Binding-site contacts:
Ligand atom N1 contacts residue ASN73 of chain 1.C at 4.2 Å.
Ligand atom C3 contacts residue OXY1 of chain 1.P at 4.2 Å.
Ligand atom N1 contacts residue SER207 of chain 1.C at 4.3 Å.
Ligand atom C6 contacts residue FAD1 of chain 1.M at 4.4 Å.
Ligand atom C5 contacts residue PHE165 of chain 1.C at 4.0 Å (hydrophobic).
Ligand atom N1 contacts residue FAD1 of chain 1.M at 3.8 Å.
Ligand atom C9 contacts residue FAD1 of chain 1.M at 3.9 Å.
Ligand atom C6 contacts residue NO31 of chain 1.N at 3.9 Å.
Ligand atom C7 contacts residue SER207 of chain 1.C at 4.2 Å.
Ligand atom C7 contacts residue SER208 of chain 1.C at 3.3 Å.
Ligand atom C8 contacts residue FAD1 of chain 1.M at 4.0 Å.
Ligand atom C5 contacts residue FAD1 of chain 1.M at 4.4 Å.
Ligand atom C2 contacts residue FAD1 of chain 1.M at 3.5 Å.
Ligand atom C6 contacts residue SER206 of chain 1.C at 4.1 Å.
Ligand atom C3 contacts residue GLN318 of chain 1.C at 4.1 Å.
Ligand atom C4 contacts residue FAD1 of chain 1.M at 4.1 Å.
Ligand atom C2 contacts residue OXY1 of chain 1.P at 3.4 Å.
Ligand atom C9 contacts residue PHE165 of chain 1.C at 4.4 Å (hydrophobic).
Ligand atom N1 contacts residue OXY1 of chain 1.P at 4.4 Å.
Ligand atom C6 contacts residue SER208 of chain 1.C at 3.3 Å.
Ligand atom C8 contacts residue SER207 of chain 1.C at 4.3 Å.
Ligand atom C3 contacts residue FAD1 of chain 1.M at 3.5 Å.
Ligand atom C7 contacts residue FAD1 of chain 1.M at 4.3 Å.
Ligand atom C4 contacts residue PHE165 of chain 1.C at 3.4 Å (hydrophobic).

This protein binds this small molecule.
Small molecule (SMILES): c1ccc2[nH]ccc2c1

Sequence of chain 1.C:
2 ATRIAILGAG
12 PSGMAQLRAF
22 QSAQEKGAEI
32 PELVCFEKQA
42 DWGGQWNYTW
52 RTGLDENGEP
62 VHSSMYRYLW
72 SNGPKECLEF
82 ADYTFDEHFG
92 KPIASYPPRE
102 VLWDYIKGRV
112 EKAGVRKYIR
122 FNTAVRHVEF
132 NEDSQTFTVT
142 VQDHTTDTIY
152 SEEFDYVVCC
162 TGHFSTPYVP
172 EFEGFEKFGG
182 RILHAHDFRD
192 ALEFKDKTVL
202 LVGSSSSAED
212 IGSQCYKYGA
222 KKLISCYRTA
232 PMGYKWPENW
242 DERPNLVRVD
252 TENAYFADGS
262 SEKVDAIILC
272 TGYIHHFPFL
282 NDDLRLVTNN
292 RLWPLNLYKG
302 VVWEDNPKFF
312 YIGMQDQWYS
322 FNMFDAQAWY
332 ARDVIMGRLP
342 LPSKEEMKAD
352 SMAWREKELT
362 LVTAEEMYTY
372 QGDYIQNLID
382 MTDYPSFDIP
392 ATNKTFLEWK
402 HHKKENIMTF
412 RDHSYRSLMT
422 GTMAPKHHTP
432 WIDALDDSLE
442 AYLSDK